Sequence of chain 1.C:
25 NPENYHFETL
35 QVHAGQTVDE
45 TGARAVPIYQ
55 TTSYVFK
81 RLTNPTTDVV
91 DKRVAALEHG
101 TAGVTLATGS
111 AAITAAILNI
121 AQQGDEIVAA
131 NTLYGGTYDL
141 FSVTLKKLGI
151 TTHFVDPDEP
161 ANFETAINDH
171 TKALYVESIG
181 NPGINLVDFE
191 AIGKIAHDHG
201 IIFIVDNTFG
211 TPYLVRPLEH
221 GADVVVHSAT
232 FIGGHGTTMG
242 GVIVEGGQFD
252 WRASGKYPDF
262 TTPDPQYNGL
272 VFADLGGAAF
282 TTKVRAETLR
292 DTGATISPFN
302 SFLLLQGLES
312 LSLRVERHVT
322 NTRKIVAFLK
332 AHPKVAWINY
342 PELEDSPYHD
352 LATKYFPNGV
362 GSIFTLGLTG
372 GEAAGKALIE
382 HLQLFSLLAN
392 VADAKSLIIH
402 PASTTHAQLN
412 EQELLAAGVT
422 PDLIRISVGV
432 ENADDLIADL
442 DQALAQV

Binding-site contacts:
Ligand atom C contacts residue THR230 of chain 1.C at 3.2 Å.
Ligand atom O contacts residue GLY235 of chain 1.C at 2.9 Å (h-bond).
Ligand atom CA contacts residue THR230 of chain 1.C at 2.4 Å.
Ligand atom O contacts residue ILE233 of chain 1.C at 3.5 Å (h-bond).
Ligand atom C2 contacts residue TYR134 of chain 1.C at 3.6 Å (hydrophobic).
Ligand atom C contacts residue ILE233 of chain 1.C at 3.4 Å (hydrophobic).
Ligand atom OP3 contacts residue THR108 of chain 1.C at 3.3 Å.
Ligand atom N contacts residue PHE232 of chain 1.C at 3.4 Å (h-bond).
Ligand atom OP2 contacts residue SER228 of chain 1.C at 3.3 Å (h-bond).
Ligand atom P contacts residue GLY109 of chain 1.C at 3.5 Å.
Ligand atom OP2 contacts residue THR230 of chain 1.C at 2.6 Å (h-bond).
Ligand atom OP1 contacts residue MET240 of chain 1.C at 3.5 Å.
Ligand atom CB contacts residue ALA393 of chain 1.C at 3.5 Å (hydrophobic).
Ligand atom CD contacts residue VAL392 of chain 1.C at 3.5 Å (hydrophobic).
Ligand atom O contacts residue PHE232 of chain 1.C at 2.3 Å (h-bond).
Ligand atom N contacts residue THR230 of chain 1.C at 1.3 Å.
Ligand atom O contacts residue ALA393 of chain 1.C at 3.5 Å (h-bond).
Ligand atom C contacts residue PHE232 of chain 1.C at 1.3 Å (hydrophobic).
Ligand atom N contacts residue ALA229 of chain 1.C at 3.0 Å.
Ligand atom CG contacts residue SER228 of chain 1.C at 3.4 Å.
Ligand atom C5 contacts residue SER228 of chain 1.C at 3.5 Å.
Ligand atom CA contacts residue PHE232 of chain 1.C at 2.5 Å (hydrophobic).
Ligand atom C2 contacts residue ASP206 of chain 1.C at 3.6 Å.
Ligand atom N contacts residue SER228 of chain 1.C at 3.2 Å (h-bond).
Ligand atom CB contacts residue PHE232 of chain 1.C at 2.9 Å (hydrophobic).
Ligand atom OP2 contacts residue THR108 of chain 1.C at 3.5 Å.
Ligand atom OP4 contacts residue SER228 of chain 1.C at 2.8 Å (h-bond).
Ligand atom O contacts residue GLY234 of chain 1.C at 3.6 Å (h-bond).
Ligand atom C2' contacts residue ASP206 of chain 1.C at 3.5 Å.
Ligand atom OP2 contacts residue GLY109 of chain 1.C at 2.9 Å (h-bond).
Ligand atom C4' contacts residue SER228 of chain 1.C at 3.2 Å.
Ligand atom N1 contacts residue ASP206 of chain 1.C at 3.0 Å (salt-bridge).
Ligand atom OP3 contacts residue GLY109 of chain 1.C at 3.4 Å (h-bond).
Ligand atom OP4 contacts residue GLY109 of chain 1.C at 3.5 Å.
Ligand atom O3 contacts residue PHE209 of chain 1.C at 3.5 Å.
Ligand atom O contacts residue THR230 of chain 1.C at 3.0 Å (h-bond).
Ligand atom C4 contacts residue SER228 of chain 1.C at 3.5 Å.
Ligand atom OP3 contacts residue SER110 of chain 1.C at 2.9 Å (h-bond).
Ligand atom O3 contacts residue THR208 of chain 1.C at 3.5 Å.
Ligand atom CE contacts residue ASN391 of chain 1.C at 3.5 Å.

The small molecule below binds the protein below.
Small molecule (SMILES): Cc1ncc(COP(=O)(O)O)c(/C=N/CCCCC(N)C(=O)O)c1O